Binding-site contacts:
Ligand atom O8 contacts residue TYR93 of chain 1.A at 3.1 Å (h-bond).
Ligand atom C1 contacts residue ALA136 of chain 1.A at 3.7 Å (hydrophobic).
Ligand atom C1 contacts residue ASP189 of chain 1.A at 3.7 Å.
Ligand atom C11 contacts residue GLY133 of chain 1.A at 4.0 Å.
Ligand atom C4 contacts residue ASP224 of chain 1.A at 3.7 Å.
Ligand atom C10 contacts residue VAL134 of chain 1.A at 3.9 Å (hydrophobic).
Ligand atom C9 contacts residue TYR93 of chain 1.A at 4.1 Å (hydrophobic).
Ligand atom O1B contacts residue ALA136 of chain 1.A at 4.0 Å.
Ligand atom O3 contacts residue LYS221 of chain 1.A at 3.0 Å (salt-bridge).
Ligand atom O9 contacts residue HIS182 of chain 1.A at 3.3 Å (h-bond).
Ligand atom C11 contacts residue VAL134 of chain 1.A at 3.8 Å (hydrophobic).
Ligand atom C4 contacts residue VAL134 of chain 1.A at 3.5 Å (hydrophobic).
Ligand atom C3 contacts residue LYS144 of chain 1.A at 3.6 Å.
Ligand atom C9 contacts residue LEU193 of chain 1.A at 4.0 Å (hydrophobic).
Ligand atom O4 contacts residue ASP224 of chain 1.A at 2.6 Å (salt-bridge).
Ligand atom O1A contacts residue ALA136 of chain 1.A at 2.7 Å (h-bond).
Ligand atom C5 contacts residue ASP189 of chain 1.A at 4.1 Å.
Ligand atom N5 contacts residue VAL134 of chain 1.A at 3.0 Å (h-bond).
Ligand atom O3 contacts residue ASP224 of chain 1.A at 3.6 Å (salt-bridge).
Ligand atom C11 contacts residue TRP152 of chain 1.A at 4.0 Å (hydrophobic).
Ligand atom O8 contacts residue GLN225 of chain 1.A at 3.5 Å (h-bond).
Ligand atom O8 contacts residue TRP152 of chain 1.A at 3.6 Å.
Ligand atom C10 contacts residue LYS132 of chain 1.A at 4.0 Å.
Ligand atom O9 contacts residue TYR93 of chain 1.A at 3.3 Å (h-bond).
Ligand atom O4 contacts residue LYS144 of chain 1.A at 3.3 Å (salt-bridge).
Ligand atom O1A contacts residue THR135 of chain 1.A at 3.1 Å (h-bond).
Ligand atom O1B contacts residue GLN225 of chain 1.A at 2.9 Å (h-bond).
Ligand atom C4 contacts residue LYS144 of chain 1.A at 4.0 Å.
Ligand atom C11 contacts residue LEU193 of chain 1.A at 3.9 Å (hydrophobic).
Ligand atom O4 contacts residue VAL134 of chain 1.A at 3.9 Å.
Ligand atom C1 contacts residue GLN225 of chain 1.A at 3.9 Å.
Ligand atom C9 contacts residue HIS182 of chain 1.A at 3.8 Å.
Ligand atom O1B contacts residue THR135 of chain 1.A at 2.7 Å (h-bond).
Ligand atom O10 contacts residue LEU193 of chain 1.A at 3.2 Å.
Ligand atom C1 contacts residue THR135 of chain 1.A at 3.2 Å.
Ligand atom C11 contacts residue LYS132 of chain 1.A at 3.1 Å.
Ligand atom O4 contacts residue GLN225 of chain 1.A at 4.0 Å.
Ligand atom C10 contacts residue LEU193 of chain 1.A at 3.8 Å (hydrophobic).
Ligand atom C5 contacts residue VAL134 of chain 1.A at 3.8 Å (hydrophobic).
Ligand atom C11 contacts residue VAL154 of chain 1.A at 4.1 Å (hydrophobic).

A protein and the small-molecule ligand that binds it are described below.
Small molecule (SMILES): CC(=O)N[C@@H]1[C@@H](O)[C@H](O[C@@H]2O[C@H](CO[C@]3(C(=O)O)C[C@H](O)[C@@H](NC(C)=O)[C@H]([C@H](O)[C@H](O)CO)O3)[C@H](O)[C@H](O)[C@H]2O)[C@@H](CO)O[C@H]1O

Sequence of chain 1.A:
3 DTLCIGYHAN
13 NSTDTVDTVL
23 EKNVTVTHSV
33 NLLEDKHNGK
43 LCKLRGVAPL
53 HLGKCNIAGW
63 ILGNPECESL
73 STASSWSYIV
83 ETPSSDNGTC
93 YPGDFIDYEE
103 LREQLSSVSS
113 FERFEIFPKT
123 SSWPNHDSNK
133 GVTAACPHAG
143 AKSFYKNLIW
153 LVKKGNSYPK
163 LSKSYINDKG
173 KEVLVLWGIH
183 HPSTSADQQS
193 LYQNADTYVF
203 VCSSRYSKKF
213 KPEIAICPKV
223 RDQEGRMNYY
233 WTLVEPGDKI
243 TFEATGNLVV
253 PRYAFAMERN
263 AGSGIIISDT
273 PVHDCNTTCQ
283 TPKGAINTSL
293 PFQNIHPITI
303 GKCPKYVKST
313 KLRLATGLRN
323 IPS